Sequence of chain 1.A:
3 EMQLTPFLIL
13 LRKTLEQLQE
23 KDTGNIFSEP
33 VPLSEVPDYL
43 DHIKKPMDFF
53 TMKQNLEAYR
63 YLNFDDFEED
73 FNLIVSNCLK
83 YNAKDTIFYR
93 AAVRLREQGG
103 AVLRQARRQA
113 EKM

Binding-site contacts:
Ligand atom CAA contacts residue GLU37 of chain 1.A at 3.3 Å.
Ligand atom CAI contacts residue PHE90 of chain 1.A at 4.2 Å (hydrophobic).
Ligand atom CAH contacts residue VAL33 of chain 1.A at 4.3 Å (hydrophobic).
Ligand atom CAE contacts residue TYR41 of chain 1.A at 3.9 Å (hydrophobic).
Ligand atom CAB contacts residue GLU37 of chain 1.A at 4.1 Å.
Ligand atom CAC contacts residue VAL38 of chain 1.A at 3.8 Å (hydrophobic).
Ligand atom CAK contacts residue VAL33 of chain 1.A at 4.2 Å (hydrophobic).
Ligand atom CAG contacts residue PHE90 of chain 1.A at 3.5 Å (hydrophobic).
Ligand atom CAF contacts residue PRO34 of chain 1.A at 4.0 Å (hydrophobic).
Ligand atom CAG contacts residue VAL38 of chain 1.A at 3.6 Å (hydrophobic).
Ligand atom CAK contacts residue VAL38 of chain 1.A at 4.3 Å (hydrophobic).
Ligand atom CAD contacts residue CYS80 of chain 1.A at 4.3 Å (hydrophobic).
Ligand atom CAI contacts residue VAL38 of chain 1.A at 4.3 Å (hydrophobic).
Ligand atom CAC contacts residue PHE90 of chain 1.A at 4.2 Å (hydrophobic).
Ligand atom NAJ contacts residue ASN84 of chain 1.A at 3.3 Å (h-bond).
Ligand atom CAC contacts residue GLU37 of chain 1.A at 4.1 Å.
Ligand atom NAJ contacts residue VAL33 of chain 1.A at 4.1 Å.
Ligand atom CAD contacts residue PHE90 of chain 1.A at 4.1 Å (hydrophobic).
Ligand atom CAB contacts residue PRO34 of chain 1.A at 4.0 Å (hydrophobic).
Ligand atom CAE contacts residue ASN84 of chain 1.A at 3.5 Å.
Ligand atom CAK contacts residue PHE90 of chain 1.A at 3.5 Å (hydrophobic).
Ligand atom CAF contacts residue PHE90 of chain 1.A at 4.0 Å (hydrophobic).
Ligand atom CAD contacts residue ILE28 of chain 1.A at 4.0 Å (hydrophobic).
Ligand atom CAD contacts residue ASN84 of chain 1.A at 4.2 Å.
Ligand atom CAI contacts residue VAL33 of chain 1.A at 3.6 Å (hydrophobic).
Ligand atom CAE contacts residue VAL33 of chain 1.A at 4.1 Å (hydrophobic).
Ligand atom CAH contacts residue PHE90 of chain 1.A at 3.7 Å (hydrophobic).
Ligand atom CAE contacts residue TYR83 of chain 1.A at 3.8 Å (hydrophobic).
Ligand atom NAJ contacts residue PHE90 of chain 1.A at 4.5 Å.
Ligand atom CAH contacts residue ILE28 of chain 1.A at 4.3 Å (hydrophobic).
Ligand atom NAJ contacts residue TYR41 of chain 1.A at 4.5 Å.
Ligand atom CAI contacts residue ASN84 of chain 1.A at 4.2 Å.
Ligand atom NAJ contacts residue CYS80 of chain 1.A at 4.2 Å.
Ligand atom CAL contacts residue PHE90 of chain 1.A at 3.6 Å (hydrophobic).
Ligand atom CAI contacts residue TYR83 of chain 1.A at 4.5 Å (hydrophobic).
Ligand atom CAL contacts residue VAL33 of chain 1.A at 3.9 Å (hydrophobic).
Ligand atom CAA contacts residue PRO34 of chain 1.A at 4.3 Å (hydrophobic).
Ligand atom CAB contacts residue PHE90 of chain 1.A at 4.5 Å (hydrophobic).
Ligand atom CAD contacts residue VAL33 of chain 1.A at 4.2 Å (hydrophobic).

The small molecule below binds the protein below.
Small molecule (SMILES): c1ccc(-c2ccncc2)cc1